Binding-site contacts:
Ligand atom C4 contacts residue THR172 of chain 2.A at 4.2 Å.
Ligand atom O1 contacts residue ASP136 of chain 2.A at 3.2 Å (salt-bridge).
Ligand atom C4 contacts residue CYS212 of chain 2.A at 4.3 Å (hydrophobic).
Ligand atom C2 contacts residue NI1 of chain 2.B at 2.8 Å.
Ligand atom C2 contacts residue HIS134 of chain 2.A at 4.0 Å.
Ligand atom C2 contacts residue GLN131 of chain 2.A at 3.0 Å.
Ligand atom C5 contacts residue GLY213 of chain 2.A at 3.4 Å.
Ligand atom O1 contacts residue 58D1 of chain 2.D at 3.3 Å.
Ligand atom O5 contacts residue HIS134 of chain 2.A at 3.4 Å (h-bond).
Ligand atom C4 contacts residue GLN131 of chain 2.A at 3.6 Å.
Ligand atom O4 contacts residue ARG223 of chain 2.A at 2.9 Å (salt-bridge).
Ligand atom C4 contacts residue GLY213 of chain 2.A at 3.6 Å.
Ligand atom C4 contacts residue LEU159 of chain 2.A at 4.2 Å (hydrophobic).
Ligand atom O1 contacts residue HIS211 of chain 2.A at 4.2 Å.
Ligand atom O5 contacts residue NI1 of chain 2.B at 2.2 Å (h-bond).
Ligand atom O2 contacts residue 58D1 of chain 2.D at 3.6 Å.
Ligand atom O2 contacts residue NI1 of chain 2.B at 4.0 Å.
Ligand atom C5 contacts residue ARG223 of chain 2.A at 3.6 Å.
Ligand atom O2 contacts residue MET122 of chain 2.A at 3.8 Å.
Ligand atom C1 contacts residue HIS134 of chain 2.A at 3.8 Å.
Ligand atom O2 contacts residue LEU73 of chain 2.A at 3.7 Å.
Ligand atom O3 contacts residue ARG223 of chain 2.A at 2.9 Å (salt-bridge).
Ligand atom O4 contacts residue LEU225 of chain 2.A at 3.8 Å.
Ligand atom C5 contacts residue THR172 of chain 2.A at 3.8 Å.
Ligand atom O4 contacts residue GLY213 of chain 2.A at 3.5 Å.
Ligand atom C1 contacts residue GLN131 of chain 2.A at 3.5 Å.
Ligand atom C3 contacts residue MET122 of chain 2.A at 4.2 Å (hydrophobic).
Ligand atom O5 contacts residue GLN131 of chain 2.A at 3.3 Å (h-bond).
Ligand atom C1 contacts residue NI1 of chain 2.B at 2.8 Å.
Ligand atom O2 contacts residue GLN131 of chain 2.A at 2.9 Å (h-bond).
Ligand atom O1 contacts residue NI1 of chain 2.B at 2.0 Å (h-bond).
Ligand atom O1 contacts residue HIS134 of chain 2.A at 3.2 Å (h-bond).
Ligand atom O5 contacts residue HIS211 of chain 2.A at 3.1 Å (h-bond).
Ligand atom C5 contacts residue LEU225 of chain 2.A at 3.8 Å (hydrophobic).
Ligand atom C2 contacts residue HIS211 of chain 2.A at 4.2 Å.
Ligand atom C1 contacts residue 58D1 of chain 2.D at 3.8 Å.
Ligand atom C3 contacts residue GLN131 of chain 2.A at 3.2 Å.
Ligand atom O3 contacts residue GLY213 of chain 2.A at 3.8 Å.
Ligand atom O3 contacts residue LEU225 of chain 2.A at 3.7 Å.
Ligand atom O3 contacts residue THR172 of chain 2.A at 2.7 Å (h-bond).

The small molecule below binds the protein below.
Small molecule (SMILES): O=C(O)CCC(=O)C(=O)O

Sequence of chain 2.A:
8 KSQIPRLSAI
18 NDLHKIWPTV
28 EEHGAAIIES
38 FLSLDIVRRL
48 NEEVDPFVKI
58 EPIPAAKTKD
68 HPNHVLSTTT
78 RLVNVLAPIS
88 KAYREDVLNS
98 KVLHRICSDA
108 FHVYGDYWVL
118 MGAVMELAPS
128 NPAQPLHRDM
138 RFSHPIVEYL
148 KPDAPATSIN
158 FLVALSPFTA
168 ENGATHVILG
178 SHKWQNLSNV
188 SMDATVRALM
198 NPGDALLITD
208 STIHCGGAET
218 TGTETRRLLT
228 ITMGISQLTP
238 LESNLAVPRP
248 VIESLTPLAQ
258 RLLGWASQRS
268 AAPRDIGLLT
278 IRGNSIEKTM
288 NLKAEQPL